A small-molecule ligand and the protein it binds are described below.
Small molecule (SMILES): NC(=[NH2+])NCCC[C@H](N)C(=O)O

Binding-site contacts:
Ligand atom N contacts residue GLN185 of chain 1.B at 3.6 Å.
Ligand atom CA contacts residue SER188 of chain 1.B at 3.2 Å.
Ligand atom CA contacts residue CYS30 of chain 1.B at 3.9 Å (hydrophobic).
Ligand atom CA contacts residue ILE7 of chain 1.A at 2.6 Å (hydrophobic).
Ligand atom O contacts residue PHE1 of chain 1.F at 2.2 Å (h-bond).
Ligand atom O contacts residue ILE7 of chain 1.A at 4.1 Å.
Ligand atom O contacts residue GLN185 of chain 1.B at 3.7 Å.
Ligand atom CA contacts residue THR29 of chain 1.B at 3.7 Å.
Ligand atom C contacts residue GLY186 of chain 1.B at 3.4 Å.
Ligand atom C contacts residue PHE1 of chain 1.F at 1.3 Å (hydrophobic).
Ligand atom CB contacts residue ILE7 of chain 1.A at 3.0 Å (hydrophobic).
Ligand atom CA contacts residue PHE1 of chain 1.F at 2.4 Å (hydrophobic).
Ligand atom N contacts residue SER188 of chain 1.B at 2.5 Å (h-bond).
Ligand atom CA contacts residue GLY186 of chain 1.B at 3.5 Å.
Ligand atom C contacts residue THR29 of chain 1.B at 3.8 Å.
Ligand atom CB contacts residue HIS45 of chain 1.B at 2.8 Å.
Ligand atom N contacts residue ILE7 of chain 1.A at 1.4 Å.
Ligand atom CB contacts residue PHE1 of chain 1.F at 3.6 Å (hydrophobic).
Ligand atom N contacts residue PHE1 of chain 1.F at 3.2 Å (h-bond).
Ligand atom N contacts residue THR29 of chain 1.B at 4.3 Å.
Ligand atom N contacts residue HIS45 of chain 1.B at 4.3 Å.
Ligand atom N contacts residue CYS184 of chain 1.B at 4.4 Å.
Ligand atom N contacts residue ASP187 of chain 1.B at 3.9 Å.
Ligand atom CA contacts residue HIS45 of chain 1.B at 3.9 Å.
Ligand atom CB contacts residue SER188 of chain 1.B at 3.1 Å.
Ligand atom CB contacts residue CYS30 of chain 1.B at 4.2 Å (hydrophobic).
Ligand atom O contacts residue GLY186 of chain 1.B at 4.1 Å.
Ligand atom C contacts residue ILE7 of chain 1.A at 3.7 Å (hydrophobic).
Ligand atom C contacts residue GLN185 of chain 1.B at 4.1 Å.
Ligand atom CA contacts residue GLN185 of chain 1.B at 4.5 Å.
Ligand atom N contacts residue GLY186 of chain 1.B at 2.7 Å (h-bond).

Sequence of chain 1.B:
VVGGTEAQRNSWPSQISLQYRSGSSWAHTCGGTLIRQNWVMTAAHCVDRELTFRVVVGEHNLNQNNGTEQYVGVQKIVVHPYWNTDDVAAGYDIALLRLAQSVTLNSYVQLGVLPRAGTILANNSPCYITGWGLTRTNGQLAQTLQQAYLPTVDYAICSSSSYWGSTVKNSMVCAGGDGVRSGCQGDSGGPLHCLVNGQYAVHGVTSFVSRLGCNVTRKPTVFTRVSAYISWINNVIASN